Sequence of chain 1.B:
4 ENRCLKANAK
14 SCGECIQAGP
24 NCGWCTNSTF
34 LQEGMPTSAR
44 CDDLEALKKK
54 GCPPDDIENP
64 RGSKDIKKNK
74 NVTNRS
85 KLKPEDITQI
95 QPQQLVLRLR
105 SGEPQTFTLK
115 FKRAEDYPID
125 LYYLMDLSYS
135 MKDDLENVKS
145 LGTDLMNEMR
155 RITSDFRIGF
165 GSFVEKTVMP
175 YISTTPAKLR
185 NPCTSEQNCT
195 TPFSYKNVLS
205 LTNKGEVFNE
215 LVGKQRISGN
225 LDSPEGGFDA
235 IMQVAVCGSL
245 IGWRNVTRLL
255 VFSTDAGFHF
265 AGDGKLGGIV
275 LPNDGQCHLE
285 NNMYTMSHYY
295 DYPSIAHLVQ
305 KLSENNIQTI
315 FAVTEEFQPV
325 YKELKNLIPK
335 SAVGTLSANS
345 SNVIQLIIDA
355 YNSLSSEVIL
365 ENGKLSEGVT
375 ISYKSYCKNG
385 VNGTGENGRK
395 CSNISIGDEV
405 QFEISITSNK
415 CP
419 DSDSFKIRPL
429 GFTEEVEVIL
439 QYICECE

Sequence of chain 1.A:
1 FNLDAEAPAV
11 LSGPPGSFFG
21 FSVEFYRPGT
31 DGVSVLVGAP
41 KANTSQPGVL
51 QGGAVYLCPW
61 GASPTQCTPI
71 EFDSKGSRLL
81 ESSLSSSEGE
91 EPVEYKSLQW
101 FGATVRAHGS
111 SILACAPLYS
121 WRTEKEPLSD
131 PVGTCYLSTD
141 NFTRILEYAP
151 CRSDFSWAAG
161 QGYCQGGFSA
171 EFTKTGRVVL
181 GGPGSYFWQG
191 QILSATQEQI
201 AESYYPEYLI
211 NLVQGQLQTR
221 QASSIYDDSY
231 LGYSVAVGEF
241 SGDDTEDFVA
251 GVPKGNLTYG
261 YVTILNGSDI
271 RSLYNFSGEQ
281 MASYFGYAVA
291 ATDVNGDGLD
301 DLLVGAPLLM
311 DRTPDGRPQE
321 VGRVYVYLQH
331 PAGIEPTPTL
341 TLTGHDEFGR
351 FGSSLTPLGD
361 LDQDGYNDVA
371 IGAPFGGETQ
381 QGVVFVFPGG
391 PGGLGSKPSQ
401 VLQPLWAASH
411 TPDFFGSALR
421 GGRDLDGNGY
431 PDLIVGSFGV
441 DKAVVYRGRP

A protein and the small-molecule ligand that binds it are described below.
Small molecule (SMILES): C[C@H](N)C(=O)N[C@H]1CSSC[C@@H](C=O)NC(=O)[C@H](Cc2c[nH]c3ccccc23)NC(=O)CNC(=O)[C@H](CC(=O)O)NC(=O)CNC(=O)[C@H](CCCNC(N)=[NH2+])NC1=O

Binding-site contacts:
Ligand atom NH1 contacts residue GLN189 of chain 1.A at 3.4 Å (h-bond).
Ligand atom CB contacts residue LEU225 of chain 1.B at 3.8 Å (hydrophobic).
Ligand atom NH1 contacts residue TYR186 of chain 1.A at 3.3 Å (h-bond).
Ligand atom O contacts residue TYR133 of chain 1.B at 3.5 Å.
Ligand atom OD1 contacts residue TYR133 of chain 1.B at 3.7 Å.
Ligand atom CA contacts residue SER227 of chain 1.B at 3.7 Å.
Ligand atom NE contacts residue SER224 of chain 1.A at 3.6 Å.
Ligand atom CG contacts residue ASN224 of chain 1.B at 3.5 Å.
Ligand atom CG contacts residue MG1 of chain 1.O at 3.2 Å.
Ligand atom CG contacts residue ASP227 of chain 1.A at 3.8 Å.
Ligand atom O contacts residue TYR133 of chain 1.B at 3.7 Å.
Ligand atom OD2 contacts residue TYR133 of chain 1.B at 3.2 Å (h-bond).
Ligand atom NH1 contacts residue GLN221 of chain 1.A at 3.4 Å (h-bond).
Ligand atom OD2 contacts residue SER132 of chain 1.B at 3.6 Å.
Ligand atom CA contacts residue PHE187 of chain 1.A at 3.5 Å (hydrophobic).
Ligand atom CD2 contacts residue TRP157 of chain 1.A at 3.7 Å (hydrophobic).
Ligand atom CZ contacts residue ASP227 of chain 1.A at 3.6 Å.
Ligand atom NE1 contacts residue ASN224 of chain 1.B at 3.5 Å (h-bond).
Ligand atom CB contacts residue ASN224 of chain 1.B at 3.3 Å.
Ligand atom OD1 contacts residue SER132 of chain 1.B at 3.3 Å (h-bond).
Ligand atom OD1 contacts residue SER134 of chain 1.B at 2.9 Å (h-bond).
Ligand atom NH2 contacts residue GLN221 of chain 1.A at 3.1 Å (h-bond).
Ligand atom CA contacts residue LEU225 of chain 1.B at 3.4 Å (hydrophobic).
Ligand atom NH2 contacts residue PHE187 of chain 1.A at 3.7 Å.
Ligand atom C contacts residue LEU225 of chain 1.B at 3.6 Å (hydrophobic).
Ligand atom CG contacts residue GLU229 of chain 1.B at 3.4 Å.
Ligand atom CZ contacts residue PHE187 of chain 1.A at 3.6 Å (hydrophobic).
Ligand atom CG contacts residue SER132 of chain 1.B at 3.8 Å.
Ligand atom OD1 contacts residue MG1 of chain 1.O at 2.0 Å.
Ligand atom NE contacts residue PHE187 of chain 1.A at 3.7 Å.
Ligand atom OD2 contacts residue ASN224 of chain 1.B at 3.2 Å (h-bond).
Ligand atom CZ contacts residue GLN221 of chain 1.A at 3.7 Å.
Ligand atom N contacts residue PHE187 of chain 1.A at 3.6 Å.
Ligand atom C contacts residue SER227 of chain 1.B at 3.6 Å.
Ligand atom NH1 contacts residue ASP227 of chain 1.A at 2.8 Å (salt-bridge).
Ligand atom OD1 contacts residue GLU229 of chain 1.B at 2.9 Å (salt-bridge).
Ligand atom N contacts residue LEU225 of chain 1.B at 3.0 Å (h-bond).
Ligand atom NE contacts residue ASP227 of chain 1.A at 2.9 Å (salt-bridge).
Ligand atom OD2 contacts residue GLY223 of chain 1.B at 3.6 Å.
Ligand atom O contacts residue SER227 of chain 1.B at 3.5 Å.